This small molecule binds to this protein.
Small molecule (SMILES): CC(=O)N[C@@H]1[C@@H](O)[C@H](O)[C@@H](CO)O[C@H]1O

Sequence of chain 50.E:
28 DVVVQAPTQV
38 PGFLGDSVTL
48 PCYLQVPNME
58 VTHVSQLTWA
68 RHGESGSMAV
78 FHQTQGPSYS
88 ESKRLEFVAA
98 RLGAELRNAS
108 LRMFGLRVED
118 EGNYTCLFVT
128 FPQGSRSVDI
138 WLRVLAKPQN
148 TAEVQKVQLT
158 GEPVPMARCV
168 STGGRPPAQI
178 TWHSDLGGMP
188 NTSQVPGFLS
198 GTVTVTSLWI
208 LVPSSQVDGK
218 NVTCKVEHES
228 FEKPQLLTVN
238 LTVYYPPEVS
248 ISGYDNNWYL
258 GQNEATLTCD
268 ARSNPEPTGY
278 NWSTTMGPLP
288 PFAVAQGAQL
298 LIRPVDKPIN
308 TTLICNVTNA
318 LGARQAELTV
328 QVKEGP

Binding-site contacts:
Ligand atom C5 contacts residue THR315 of chain 50.E at 4.0 Å.
Ligand atom C7 contacts residue GLN322 of chain 50.E at 3.9 Å.
Ligand atom N2 contacts residue GLN322 of chain 50.E at 4.5 Å.
Ligand atom C4 contacts residue ASN313 of chain 50.E at 4.2 Å.
Ligand atom O7 contacts residue GLN322 of chain 50.E at 4.4 Å.
Ligand atom C3 contacts residue ASN313 of chain 50.E at 3.8 Å.
Ligand atom C6 contacts residue THR315 of chain 50.E at 3.8 Å.
Ligand atom O5 contacts residue ASN313 of chain 50.E at 2.3 Å (h-bond).
Ligand atom C1 contacts residue ASN313 of chain 50.E at 1.4 Å.
Ligand atom C8 contacts residue GLN322 of chain 50.E at 3.2 Å.
Ligand atom C7 contacts residue ASN313 of chain 50.E at 3.5 Å.
Ligand atom C5 contacts residue ASN313 of chain 50.E at 3.6 Å.
Ligand atom N2 contacts residue ASN313 of chain 50.E at 3.0 Å (h-bond).
Ligand atom O5 contacts residue THR315 of chain 50.E at 3.9 Å.
Ligand atom C2 contacts residue ASN313 of chain 50.E at 2.4 Å.
Ligand atom O7 contacts residue ASN313 of chain 50.E at 3.6 Å.